Sequence of chain 1.Q:
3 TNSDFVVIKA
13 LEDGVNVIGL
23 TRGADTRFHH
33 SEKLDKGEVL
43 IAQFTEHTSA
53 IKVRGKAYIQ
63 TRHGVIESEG

Binding-site contacts:
Ligand atom O contacts residue THR47 of chain 1.Q at 3.6 Å.
Ligand atom C contacts residue SER51 of chain 1.R at 3.5 Å.
Ligand atom CZ2 contacts residue ALA44 of chain 1.Q at 3.8 Å (hydrophobic).
Ligand atom CZ2 contacts residue THR50 of chain 1.Q at 4.0 Å.
Ligand atom CZ3 contacts residue HIS32 of chain 1.Q at 4.0 Å.
Ligand atom NE1 contacts residue ALA44 of chain 1.Q at 3.8 Å.
Ligand atom C contacts residue GLY25 of chain 1.R at 3.4 Å.
Ligand atom O contacts residue GLY25 of chain 1.R at 3.0 Å (h-bond).
Ligand atom CE2 contacts residue ALA44 of chain 1.Q at 3.9 Å (hydrophobic).
Ligand atom CG contacts residue SER51 of chain 1.R at 3.8 Å.
Ligand atom O contacts residue SER51 of chain 1.R at 2.8 Å (h-bond).
Ligand atom CZ3 contacts residue GLY21 of chain 1.Q at 3.6 Å.
Ligand atom OXT contacts residue HIS49 of chain 1.Q at 3.8 Å.
Ligand atom N contacts residue THR28 of chain 1.R at 2.9 Å (h-bond).
Ligand atom N contacts residue THR23 of chain 1.R at 3.0 Å (h-bond).
Ligand atom CB contacts residue THR28 of chain 1.R at 3.4 Å.
Ligand atom N contacts residue ARG24 of chain 1.R at 3.9 Å.
Ligand atom CB contacts residue THR23 of chain 1.R at 3.8 Å.
Ligand atom NE1 contacts residue GLN45 of chain 1.Q at 2.9 Å (h-bond).
Ligand atom CE2 contacts residue GLN45 of chain 1.Q at 3.9 Å.
Ligand atom O contacts residue ARG24 of chain 1.R at 3.6 Å.
Ligand atom CD1 contacts residue GLN45 of chain 1.Q at 3.7 Å.
Ligand atom CA contacts residue THR28 of chain 1.R at 3.2 Å.
Ligand atom CE3 contacts residue HIS32 of chain 1.Q at 3.9 Å.
Ligand atom CD1 contacts residue SER51 of chain 1.R at 3.4 Å.
Ligand atom C contacts residue THR50 of chain 1.Q at 4.0 Å.
Ligand atom CD1 contacts residue THR47 of chain 1.Q at 3.8 Å.
Ligand atom NE1 contacts residue SER51 of chain 1.R at 4.0 Å.
Ligand atom N contacts residue ASP27 of chain 1.R at 3.0 Å (salt-bridge).
Ligand atom N contacts residue GLY25 of chain 1.R at 2.6 Å (h-bond).
Ligand atom CA contacts residue THR23 of chain 1.R at 3.9 Å.
Ligand atom CH2 contacts residue GLY21 of chain 1.Q at 3.5 Å.
Ligand atom CZ2 contacts residue ILE53 of chain 1.Q at 3.9 Å (hydrophobic).
Ligand atom OXT contacts residue HIS31 of chain 1.Q at 4.0 Å.
Ligand atom CA contacts residue GLY25 of chain 1.R at 3.5 Å.
Ligand atom CA contacts residue SER51 of chain 1.R at 4.0 Å.
Ligand atom C contacts residue THR47 of chain 1.Q at 3.5 Å.
Ligand atom CB contacts residue SER51 of chain 1.R at 3.5 Å.
Ligand atom OXT contacts residue THR50 of chain 1.Q at 2.9 Å (h-bond).
Ligand atom OXT contacts residue THR47 of chain 1.Q at 2.5 Å (h-bond).

Sequence of chain 1.R:
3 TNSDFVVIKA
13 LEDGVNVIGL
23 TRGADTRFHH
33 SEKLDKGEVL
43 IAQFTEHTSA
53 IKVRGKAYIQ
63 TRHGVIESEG

This protein binds this small molecule.
Small molecule (SMILES): N[C@@H](Cc1c[nH]c2ccccc12)C(=O)O